A protein and the small-molecule ligand that binds it are described below.
Small molecule (SMILES): c1ccc(CNc2ncnc3[nH]cnc23)cc1

Binding-site contacts:
Ligand atom C4 contacts residue LEU173 of chain 1.A at 3.4 Å (hydrophobic).
Ligand atom C10 contacts residue GLU127 of chain 1.A at 3.8 Å.
Ligand atom C8 contacts residue THR183 of chain 1.A at 3.5 Å.
Ligand atom C12 contacts residue GLU170 of chain 1.A at 3.5 Å.
Ligand atom C8 contacts residue GLU121 of chain 1.A at 3.7 Å.
Ligand atom N3 contacts residue ALA70 of chain 1.A at 3.6 Å.
Ligand atom N10 contacts residue VAL57 of chain 1.A at 3.8 Å.
Ligand atom C2 contacts residue TYR122 of chain 1.A at 3.7 Å (hydrophobic).
Ligand atom N1 contacts residue LEU173 of chain 1.A at 3.9 Å.
Ligand atom N9 contacts residue LEU173 of chain 1.A at 3.9 Å.
Ligand atom C14 contacts residue THR51 of chain 1.A at 3.9 Å.
Ligand atom N7 contacts residue THR183 of chain 1.A at 2.9 Å (h-bond).
Ligand atom N7 contacts residue LEU173 of chain 1.A at 3.8 Å.
Ligand atom C8 contacts residue VAL104 of chain 1.A at 3.8 Å (hydrophobic).
Ligand atom C2 contacts residue LEU49 of chain 1.A at 3.6 Å (hydrophobic).
Ligand atom N9 contacts residue ALA70 of chain 1.A at 3.5 Å.
Ligand atom C11 contacts residue GLU170 of chain 1.A at 3.5 Å.
Ligand atom C5 contacts residue LEU173 of chain 1.A at 3.3 Å (hydrophobic).
Ligand atom C5 contacts residue ALA70 of chain 1.A at 3.8 Å (hydrophobic).
Ligand atom C11 contacts residue GLU127 of chain 1.A at 3.6 Å.
Ligand atom N3 contacts residue VAL123 of chain 1.A at 3.0 Å (h-bond).
Ligand atom N9 contacts residue VAL104 of chain 1.A at 3.6 Å.
Ligand atom C8 contacts residue MET120 of chain 1.A at 3.5 Å (hydrophobic).
Ligand atom C2 contacts residue VAL123 of chain 1.A at 3.4 Å (hydrophobic).
Ligand atom N1 contacts residue PHE327 of chain 1.A at 3.4 Å.
Ligand atom C8 contacts residue ALA70 of chain 1.A at 3.7 Å (hydrophobic).
Ligand atom C12 contacts residue ASN171 of chain 1.A at 3.4 Å.
Ligand atom C4 contacts residue GLU121 of chain 1.A at 3.6 Å.
Ligand atom N7 contacts residue MET120 of chain 1.A at 3.8 Å.
Ligand atom N3 contacts residue LEU173 of chain 1.A at 3.8 Å.
Ligand atom C4 contacts residue ALA70 of chain 1.A at 3.3 Å (hydrophobic).
Ligand atom C2 contacts residue PHE327 of chain 1.A at 3.4 Å (hydrophobic).
Ligand atom N3 contacts residue TYR122 of chain 1.A at 3.7 Å.
Ligand atom C6 contacts residue LEU173 of chain 1.A at 3.6 Å (hydrophobic).
Ligand atom C4 contacts residue VAL123 of chain 1.A at 3.9 Å (hydrophobic).
Ligand atom C11 contacts residue THR183 of chain 1.A at 3.8 Å.
Ligand atom N1 contacts residue LEU49 of chain 1.A at 3.7 Å.
Ligand atom C15 contacts residue VAL57 of chain 1.A at 3.8 Å (hydrophobic).
Ligand atom N9 contacts residue GLU121 of chain 1.A at 2.7 Å (salt-bridge).
Ligand atom C15 contacts residue GLY50 of chain 1.A at 3.8 Å.

Sequence of chain 1.A:
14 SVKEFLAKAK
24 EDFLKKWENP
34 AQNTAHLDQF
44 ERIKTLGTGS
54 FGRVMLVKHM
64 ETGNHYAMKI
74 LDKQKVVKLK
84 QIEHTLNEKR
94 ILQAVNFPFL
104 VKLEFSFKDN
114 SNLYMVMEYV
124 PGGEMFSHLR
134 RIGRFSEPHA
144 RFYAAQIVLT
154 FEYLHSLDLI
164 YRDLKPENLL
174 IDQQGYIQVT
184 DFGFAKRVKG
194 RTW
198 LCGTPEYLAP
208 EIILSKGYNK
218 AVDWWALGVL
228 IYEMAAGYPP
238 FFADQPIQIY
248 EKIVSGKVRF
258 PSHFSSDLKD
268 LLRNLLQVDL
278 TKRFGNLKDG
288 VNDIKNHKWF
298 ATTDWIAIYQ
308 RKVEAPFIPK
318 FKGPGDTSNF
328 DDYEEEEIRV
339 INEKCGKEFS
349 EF